The protein below binds the small molecule below.
Small molecule (SMILES): O=C(O)[C@@H]1CCCN1C(=O)[C@@H]1CCCN1C(=O)[C@@H]1CCCN1C(=O)[C@@H]1CCCN1C(=O)[C@@H]1CCCN1C(=O)[C@@H]1CCCN1C(=O)[C@@H]1CCCN1C(=O)[C@@H]1CCCN1C(=O)[C@@H]1CCCN1C(=O)[C@@H]1CCCN1C(=O)[C@@H]1CCCN1C(=O)[C@@H]1CCCN1C(=O)[C@@H]1CCCN1C(=O)[C@@H]1CCCN1C(=O)[C@@H]1CCCN1

Sequence of chain 1.D:
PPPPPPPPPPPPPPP

Binding-site contacts:
Ligand atom C contacts residue HOM1 of chain 1.E at 3.0 Å.
Ligand atom N contacts residue TYR139 of chain 1.A at 3.6 Å.
Ligand atom N contacts residue TYR6 of chain 1.A at 3.5 Å (h-bond).
Ligand atom CD contacts residue ALA12 of chain 1.A at 3.6 Å (hydrophobic).
Ligand atom O contacts residue TRP3 of chain 1.A at 2.7 Å (h-bond).
Ligand atom CD contacts residue TRP31 of chain 1.A at 3.1 Å (hydrophobic).
Ligand atom C contacts residue TYR139 of chain 1.A at 3.3 Å (hydrophobic).
Ligand atom O contacts residue ARG136 of chain 1.C at 2.8 Å (salt-bridge).
Ligand atom CA contacts residue SER27 of chain 1.A at 3.5 Å.
Ligand atom CD contacts residue ARG136 of chain 1.C at 3.6 Å.
Ligand atom CA contacts residue TYR6 of chain 1.A at 3.4 Å (hydrophobic).
Ligand atom O contacts residue HIS133 of chain 1.A at 2.8 Å (h-bond).
Ligand atom CB contacts residue TYR6 of chain 1.A at 3.6 Å (hydrophobic).
Ligand atom CB contacts residue TYR139 of chain 1.A at 3.2 Å (hydrophobic).
Ligand atom N contacts residue HOM1 of chain 1.E at 1.5 Å.
Ligand atom CB contacts residue PRO10 of chain 1.D at 3.4 Å (hydrophobic).
Ligand atom CG contacts residue TYR139 of chain 1.A at 3.6 Å (hydrophobic).
Ligand atom CG contacts residue GLY2 of chain 1.A at 3.7 Å.
Ligand atom CD contacts residue HOM1 of chain 1.E at 2.6 Å.
Ligand atom O contacts residue ASN9 of chain 1.A at 3.1 Å (h-bond).
Ligand atom O contacts residue HOM1 of chain 1.E at 3.4 Å.
Ligand atom CB contacts residue TRP3 of chain 1.A at 3.4 Å (hydrophobic).
Ligand atom CG contacts residue ARG136 of chain 1.C at 3.6 Å.
Ligand atom O contacts residue TYR139 of chain 1.A at 2.4 Å (h-bond).
Ligand atom CG contacts residue HIS133 of chain 1.C at 3.7 Å.
Ligand atom O contacts residue TYR6 of chain 1.A at 2.6 Å (h-bond).
Ligand atom CD contacts residue TYR6 of chain 1.A at 3.6 Å (hydrophobic).
Ligand atom CA contacts residue TRP3 of chain 1.A at 3.6 Å (hydrophobic).
Ligand atom N contacts residue SER27 of chain 1.A at 3.5 Å (h-bond).
Ligand atom CB contacts residue SER27 of chain 1.A at 3.5 Å.
Ligand atom CG contacts residue TRP31 of chain 1.A at 3.3 Å (hydrophobic).
Ligand atom CG contacts residue HOM1 of chain 1.E at 3.7 Å.
Ligand atom CB contacts residue TRP31 of chain 1.A at 3.6 Å (hydrophobic).
Ligand atom CG contacts residue ALA12 of chain 1.A at 3.5 Å (hydrophobic).
Ligand atom CA contacts residue HOM1 of chain 1.E at 2.5 Å.
Ligand atom CB contacts residue SER137 of chain 1.C at 3.5 Å.
Ligand atom CG contacts residue SER29 of chain 1.A at 3.4 Å.
Ligand atom CG contacts residue TYR6 of chain 1.A at 3.5 Å (hydrophobic).
Ligand atom CD contacts residue TRP3 of chain 1.A at 3.7 Å (hydrophobic).
Ligand atom C contacts residue TYR6 of chain 1.A at 3.4 Å (hydrophobic).

Sequence of chain 1.C:
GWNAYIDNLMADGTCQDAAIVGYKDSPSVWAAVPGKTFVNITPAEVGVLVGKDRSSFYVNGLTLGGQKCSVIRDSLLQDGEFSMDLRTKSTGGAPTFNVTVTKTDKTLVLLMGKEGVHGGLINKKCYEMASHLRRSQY

Sequence of chain 1.A:
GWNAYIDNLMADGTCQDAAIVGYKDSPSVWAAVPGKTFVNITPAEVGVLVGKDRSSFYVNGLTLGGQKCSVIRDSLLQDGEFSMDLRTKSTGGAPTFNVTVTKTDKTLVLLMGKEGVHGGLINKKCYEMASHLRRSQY